Binding-site contacts:
Ligand atom O6S contacts residue ASN88 of chain 3.C at 3.9 Å.
Ligand atom O5S contacts residue ARG135 of chain 4.B at 3.6 Å.
Ligand atom C5 contacts residue ARG135 of chain 4.B at 4.1 Å.
Ligand atom O4S contacts residue ARG56 of chain 3.C at 2.5 Å (salt-bridge).
Ligand atom O5S contacts residue ARG56 of chain 3.C at 3.6 Å (salt-bridge).
Ligand atom O1S contacts residue ASP59 of chain 3.C at 3.0 Å.
Ligand atom O6S contacts residue ARG135 of chain 4.B at 3.7 Å.
Ligand atom S1 contacts residue ASP58 of chain 3.C at 3.7 Å.
Ligand atom O6 contacts residue ARG135 of chain 4.B at 3.6 Å.
Ligand atom O1S contacts residue ASP58 of chain 3.C at 4.1 Å.
Ligand atom O3 contacts residue LYS193 of chain 4.A at 2.8 Å (salt-bridge).
Ligand atom O6 contacts residue LYS193 of chain 4.A at 3.5 Å.
Ligand atom O2S contacts residue ASP59 of chain 3.C at 3.2 Å.
Ligand atom S1 contacts residue ASP59 of chain 3.C at 3.7 Å.
Ligand atom O1 contacts residue ASP133 of chain 4.B at 4.1 Å.
Ligand atom O5 contacts residue LYS193 of chain 4.A at 3.6 Å.
Ligand atom O3 contacts residue ARG56 of chain 3.C at 3.9 Å.
Ligand atom O6B contacts residue LYS193 of chain 4.A at 4.1 Å.
Ligand atom O3S contacts residue THR134 of chain 4.B at 3.3 Å (h-bond).
Ligand atom C3 contacts residue ARG56 of chain 3.C at 3.9 Å.
Ligand atom O6S contacts residue ARG56 of chain 3.C at 3.7 Å.
Ligand atom C6 contacts residue THR134 of chain 4.B at 3.5 Å.
Ligand atom S2 contacts residue ARG135 of chain 4.B at 4.0 Å.
Ligand atom O5 contacts residue ARG135 of chain 4.B at 3.2 Å.
Ligand atom C2 contacts residue LYS193 of chain 4.A at 3.6 Å.
Ligand atom O2S contacts residue ASP58 of chain 3.C at 2.3 Å (salt-bridge).
Ligand atom O3S contacts residue LYS193 of chain 4.A at 3.1 Å (salt-bridge).
Ligand atom C6 contacts residue ARG135 of chain 4.B at 3.8 Å.
Ligand atom O5S contacts residue ASN88 of chain 3.C at 3.0 Å (h-bond).
Ligand atom C5 contacts residue THR134 of chain 4.B at 3.9 Å.
Ligand atom O3 contacts residue ASP59 of chain 3.C at 4.0 Å.
Ligand atom C1 contacts residue ASP133 of chain 4.B at 4.0 Å.
Ligand atom O6S contacts residue LYS193 of chain 4.A at 3.4 Å.
Ligand atom S2 contacts residue ASN88 of chain 3.C at 4.0 Å.
Ligand atom S2 contacts residue ARG56 of chain 3.C at 3.4 Å (salt-bridge).
Ligand atom O2S contacts residue ARG56 of chain 3.C at 4.1 Å.
Ligand atom C4 contacts residue LYS193 of chain 4.A at 3.4 Å.
Ligand atom N2 contacts residue ARG56 of chain 3.C at 3.9 Å.
Ligand atom O4 contacts residue THR195 of chain 4.A at 3.7 Å.
Ligand atom C3 contacts residue LYS193 of chain 4.A at 3.6 Å.

Sequence of chain 4.A:
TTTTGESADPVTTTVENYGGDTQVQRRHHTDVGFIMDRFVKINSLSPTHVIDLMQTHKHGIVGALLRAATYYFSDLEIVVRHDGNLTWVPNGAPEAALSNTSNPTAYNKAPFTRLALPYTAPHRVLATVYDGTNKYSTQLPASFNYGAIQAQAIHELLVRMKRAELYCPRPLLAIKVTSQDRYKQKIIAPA

Sequence of chain 4.B:
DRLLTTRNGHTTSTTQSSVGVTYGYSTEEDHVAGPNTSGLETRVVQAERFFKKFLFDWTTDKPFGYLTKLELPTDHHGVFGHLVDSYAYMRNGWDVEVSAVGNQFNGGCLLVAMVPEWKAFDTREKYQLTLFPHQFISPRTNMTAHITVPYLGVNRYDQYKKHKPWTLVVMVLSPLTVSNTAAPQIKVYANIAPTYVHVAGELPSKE

Sequence of chain 3.C:
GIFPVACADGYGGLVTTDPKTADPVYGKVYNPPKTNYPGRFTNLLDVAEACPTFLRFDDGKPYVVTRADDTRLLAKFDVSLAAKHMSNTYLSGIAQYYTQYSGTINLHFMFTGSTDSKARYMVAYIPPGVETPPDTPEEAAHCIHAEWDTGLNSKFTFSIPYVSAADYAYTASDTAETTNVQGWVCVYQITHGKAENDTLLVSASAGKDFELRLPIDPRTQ

This small molecule binds to this protein.
Small molecule (SMILES): O=C(O)[C@@H]1O[C@@H](O[C@H]2[C@H](O)[C@@H](NS(=O)(=O)O)[C@@H](O)O[C@@H]2COS(=O)(=O)O)[C@H](OS(=O)(=O)O)[C@@H](O)[C@@H]1O[C@H]1O[C@H](COS(=O)(=O)O)[C@@H](O)[C@H](O)[C@H]1NS(=O)(=O)O